This protein binds this small molecule.
Small molecule (SMILES): O[C@@H]1[C@@H](O)[C@@H](O)OC[C@H]1O

Sequence of chain 1.A:
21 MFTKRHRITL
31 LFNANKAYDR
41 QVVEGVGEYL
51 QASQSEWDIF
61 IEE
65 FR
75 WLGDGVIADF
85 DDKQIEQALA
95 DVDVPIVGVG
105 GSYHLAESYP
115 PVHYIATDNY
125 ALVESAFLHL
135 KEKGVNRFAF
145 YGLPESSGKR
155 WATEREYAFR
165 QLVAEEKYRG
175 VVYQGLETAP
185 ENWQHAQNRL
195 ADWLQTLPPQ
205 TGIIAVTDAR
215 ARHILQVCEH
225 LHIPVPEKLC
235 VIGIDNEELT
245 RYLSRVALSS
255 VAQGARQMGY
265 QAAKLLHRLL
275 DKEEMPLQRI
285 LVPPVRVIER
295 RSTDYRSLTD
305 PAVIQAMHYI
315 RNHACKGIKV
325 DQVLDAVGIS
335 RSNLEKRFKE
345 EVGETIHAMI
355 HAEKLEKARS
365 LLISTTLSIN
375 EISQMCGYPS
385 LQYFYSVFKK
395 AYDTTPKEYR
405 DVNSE

Binding-site contacts:
Ligand atom C2 contacts residue ASP239 of chain 1.A at 3.5 Å.
Ligand atom O3 contacts residue ARG159 of chain 1.A at 2.7 Å (salt-bridge).
Ligand atom C2 contacts residue GLN257 of chain 1.A at 4.1 Å.
Ligand atom C2 contacts residue ARG159 of chain 1.A at 3.7 Å.
Ligand atom C3 contacts residue ASP239 of chain 1.A at 4.0 Å.
Ligand atom C1 contacts residue ASP239 of chain 1.A at 3.8 Å.
Ligand atom O1 contacts residue TYR38 of chain 1.A at 4.1 Å.
Ligand atom O4 contacts residue TRP155 of chain 1.A at 3.7 Å.
Ligand atom C3 contacts residue TRP155 of chain 1.A at 4.3 Å (hydrophobic).
Ligand atom C1 contacts residue TRP155 of chain 1.A at 3.9 Å (hydrophobic).
Ligand atom O4 contacts residue TYR38 of chain 1.A at 3.3 Å.
Ligand atom O3 contacts residue GLN257 of chain 1.A at 3.2 Å (h-bond).
Ligand atom O1 contacts residue ASP239 of chain 1.A at 3.1 Å (salt-bridge).
Ligand atom C3 contacts residue GLN257 of chain 1.A at 3.6 Å.
Ligand atom C3 contacts residue ARG159 of chain 1.A at 4.0 Å.
Ligand atom O2 contacts residue THR211 of chain 1.A at 3.9 Å.
Ligand atom O2 contacts residue ASP239 of chain 1.A at 2.4 Å (salt-bridge).
Ligand atom C3 contacts residue TYR38 of chain 1.A at 4.2 Å (hydrophobic).
Ligand atom C5 contacts residue TRP155 of chain 1.A at 4.0 Å (hydrophobic).
Ligand atom C1 contacts residue THR211 of chain 1.A at 4.2 Å.
Ligand atom C4 contacts residue TYR38 of chain 1.A at 4.2 Å (hydrophobic).
Ligand atom O4 contacts residue ASP85 of chain 1.A at 2.9 Å (salt-bridge).
Ligand atom O3 contacts residue ASP239 of chain 1.A at 4.4 Å.
Ligand atom C2 contacts residue THR211 of chain 1.A at 4.2 Å.
Ligand atom O2 contacts residue GLN257 of chain 1.A at 3.4 Å (h-bond).
Ligand atom C4 contacts residue ASP85 of chain 1.A at 4.0 Å.
Ligand atom C5 contacts residue TYR38 of chain 1.A at 3.9 Å (hydrophobic).
Ligand atom C2 contacts residue TRP155 of chain 1.A at 3.8 Å (hydrophobic).
Ligand atom O3 contacts residue TRP155 of chain 1.A at 4.3 Å.
Ligand atom O5 contacts residue TRP155 of chain 1.A at 3.5 Å.
Ligand atom C4 contacts residue TRP155 of chain 1.A at 3.5 Å (hydrophobic).
Ligand atom O2 contacts residue VAL210 of chain 1.A at 4.3 Å.
Ligand atom O2 contacts residue ARG159 of chain 1.A at 3.1 Å (salt-bridge).